Sequence of chain 1.C:
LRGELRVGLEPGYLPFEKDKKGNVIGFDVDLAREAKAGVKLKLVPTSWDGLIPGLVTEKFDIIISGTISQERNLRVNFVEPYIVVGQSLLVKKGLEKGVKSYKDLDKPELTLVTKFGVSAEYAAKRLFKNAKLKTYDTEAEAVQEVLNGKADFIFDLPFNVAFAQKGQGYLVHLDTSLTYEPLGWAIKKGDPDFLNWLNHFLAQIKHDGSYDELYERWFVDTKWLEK

This small molecule binds to this protein.
Small molecule (SMILES): N[C@@H](CCCC[NH3+])C(=O)O

Binding-site contacts:
Ligand atom N contacts residue THR73 of chain 1.C at 3.3 Å (h-bond).
Ligand atom CE contacts residue TRP53 of chain 1.C at 3.5 Å (hydrophobic).
Ligand atom N contacts residue ASP163 of chain 1.C at 3.0 Å (salt-bridge).
Ligand atom O contacts residue SER125 of chain 1.C at 3.2 Å (h-bond).
Ligand atom NZ contacts residue GLU145 of chain 1.C at 3.3 Å (salt-bridge).
Ligand atom CA contacts residue ASP163 of chain 1.C at 3.4 Å.
Ligand atom NZ contacts residue TYR15 of chain 1.C at 3.9 Å.
Ligand atom CD contacts residue PHE162 of chain 1.C at 3.8 Å (hydrophobic).
Ligand atom NZ contacts residue GLU12 of chain 1.C at 3.0 Å (salt-bridge).
Ligand atom O contacts residue ARG78 of chain 1.C at 2.9 Å (salt-bridge).
Ligand atom CB contacts residue PHE162 of chain 1.C at 3.8 Å (hydrophobic).
Ligand atom CG contacts residue VAL124 of chain 1.C at 4.0 Å (hydrophobic).
Ligand atom CD contacts residue TYR15 of chain 1.C at 3.5 Å (hydrophobic).
Ligand atom O contacts residue MSE72 of chain 1.C at 3.5 Å.
Ligand atom O contacts residue TRP53 of chain 1.C at 3.4 Å.
Ligand atom OXT contacts residue VAL124 of chain 1.C at 3.6 Å.
Ligand atom C contacts residue THR73 of chain 1.C at 3.6 Å.
Ligand atom NZ contacts residue TRP53 of chain 1.C at 3.8 Å.
Ligand atom CD contacts residue TRP53 of chain 1.C at 3.7 Å (hydrophobic).
Ligand atom N contacts residue TYR15 of chain 1.C at 3.9 Å.
Ligand atom CB contacts residue VAL124 of chain 1.C at 4.1 Å (hydrophobic).
Ligand atom C contacts residue ARG78 of chain 1.C at 3.3 Å.
Ligand atom N contacts residue MSE72 of chain 1.C at 4.0 Å.
Ligand atom CG contacts residue TRP53 of chain 1.C at 3.5 Å (hydrophobic).
Ligand atom C contacts residue TRP53 of chain 1.C at 3.5 Å (hydrophobic).
Ligand atom CE contacts residue GLU145 of chain 1.C at 4.0 Å.
Ligand atom C contacts residue SER125 of chain 1.C at 2.8 Å.
Ligand atom CB contacts residue TYR15 of chain 1.C at 3.9 Å (hydrophobic).
Ligand atom OXT contacts residue TRP53 of chain 1.C at 3.4 Å.
Ligand atom OXT contacts residue ARG78 of chain 1.C at 2.9 Å (salt-bridge).
Ligand atom OXT contacts residue SER125 of chain 1.C at 3.0 Å (h-bond).
Ligand atom N contacts residue SER125 of chain 1.C at 4.0 Å.
Ligand atom O contacts residue THR73 of chain 1.C at 3.0 Å (h-bond).
Ligand atom O contacts residue GLY71 of chain 1.C at 4.0 Å.
Ligand atom CB contacts residue ASP163 of chain 1.C at 3.7 Å.
Ligand atom CA contacts residue GLY71 of chain 1.C at 3.8 Å.
Ligand atom N contacts residue GLY71 of chain 1.C at 2.6 Å (h-bond).
Ligand atom CE contacts residue GLU12 of chain 1.C at 3.7 Å.
Ligand atom CA contacts residue SER125 of chain 1.C at 3.2 Å.
Ligand atom CA contacts residue THR73 of chain 1.C at 3.7 Å.